Sequence of chain 1.C:
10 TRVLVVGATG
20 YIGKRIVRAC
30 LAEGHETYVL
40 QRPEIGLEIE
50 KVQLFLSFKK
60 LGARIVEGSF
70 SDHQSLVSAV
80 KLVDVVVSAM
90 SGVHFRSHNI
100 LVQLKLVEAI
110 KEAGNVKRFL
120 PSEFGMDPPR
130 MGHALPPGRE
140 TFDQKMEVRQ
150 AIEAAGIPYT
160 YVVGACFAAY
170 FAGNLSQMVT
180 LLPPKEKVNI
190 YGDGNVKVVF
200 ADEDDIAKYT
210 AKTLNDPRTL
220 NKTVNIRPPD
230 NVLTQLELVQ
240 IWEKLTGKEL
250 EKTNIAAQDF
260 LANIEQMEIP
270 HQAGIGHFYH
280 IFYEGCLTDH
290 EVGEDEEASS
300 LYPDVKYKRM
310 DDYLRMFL

Binding-site contacts:
Ligand atom CAY contacts residue THR179 of chain 1.D at 3.7 Å.
Ligand atom OAD contacts residue MET125 of chain 1.D at 3.1 Å.
Ligand atom OAE contacts residue MET177 of chain 1.D at 3.5 Å.
Ligand atom CAN contacts residue NDP1 of chain 1.L at 3.6 Å.
Ligand atom CAY contacts residue VAL178 of chain 1.D at 3.7 Å (hydrophobic).
Ligand atom CAK contacts residue HIS276 of chain 1.D at 3.8 Å.
Ligand atom CAL contacts residue VAL92 of chain 1.D at 3.6 Å (hydrophobic).
Ligand atom OAC contacts residue LEU46 of chain 1.C at 3.5 Å.
Ligand atom OAF contacts residue GLY124 of chain 1.D at 3.5 Å.
Ligand atom CAP contacts residue NDP1 of chain 1.L at 3.4 Å.
Ligand atom CAL contacts residue NDP1 of chain 1.L at 3.6 Å.
Ligand atom CAZ contacts residue MET125 of chain 1.D at 3.7 Å (hydrophobic).
Ligand atom OAC contacts residue MET177 of chain 1.D at 3.6 Å.
Ligand atom OAB contacts residue VAL92 of chain 1.D at 3.4 Å.
Ligand atom CAW contacts residue MET177 of chain 1.D at 3.6 Å (hydrophobic).
Ligand atom OAA contacts residue PHE277 of chain 1.D at 3.7 Å.
Ligand atom CAU contacts residue MET177 of chain 1.D at 3.8 Å (hydrophobic).
Ligand atom CAQ contacts residue GLY273 of chain 1.D at 3.8 Å.
Ligand atom CAR contacts residue HIS276 of chain 1.D at 3.9 Å.
Ligand atom OAF contacts residue MET125 of chain 1.D at 3.0 Å (h-bond).
Ligand atom CAQ contacts residue PHE94 of chain 1.D at 3.8 Å (hydrophobic).
Ligand atom CAZ contacts residue ILE280 of chain 1.D at 3.7 Å (hydrophobic).
Ligand atom CAZ contacts residue NDP1 of chain 1.L at 3.7 Å.
Ligand atom CAV contacts residue HIS276 of chain 1.D at 3.9 Å.
Ligand atom CAG contacts residue PHE94 of chain 1.D at 3.6 Å (hydrophobic).
Ligand atom CAY contacts residue ASN173 of chain 1.D at 3.3 Å.
Ligand atom CAY contacts residue TYR169 of chain 1.D at 3.5 Å (hydrophobic).
Ligand atom CAU contacts residue GLY273 of chain 1.D at 3.8 Å.
Ligand atom CAY contacts residue GLN176 of chain 1.D at 3.7 Å.
Ligand atom CAO contacts residue PHE277 of chain 1.D at 3.5 Å (hydrophobic).
Ligand atom OAD contacts residue GLY124 of chain 1.D at 3.6 Å.
Ligand atom OAB contacts residue NDP1 of chain 1.L at 3.3 Å.
Ligand atom OAE contacts residue LEU46 of chain 1.C at 3.9 Å.
Ligand atom CAJ contacts residue NDP1 of chain 1.L at 3.4 Å.
Ligand atom OAE contacts residue VAL178 of chain 1.D at 3.2 Å (h-bond).
Ligand atom OAA contacts residue PHE170 of chain 1.D at 3.2 Å.
Ligand atom OAC contacts residue VAL178 of chain 1.D at 3.0 Å (h-bond).
Ligand atom OAD contacts residue NDP1 of chain 1.L at 3.8 Å.
Ligand atom CAM contacts residue PHE277 of chain 1.D at 3.7 Å (hydrophobic).
Ligand atom CAT contacts residue NDP1 of chain 1.L at 3.7 Å.

This protein binds this small molecule.
Small molecule (SMILES): COc1cc([C@H]2OC[C@H]3[C@@H]2CO[C@@H]3c2ccc(O)c(OC)c2)ccc1O

Sequence of chain 1.D:
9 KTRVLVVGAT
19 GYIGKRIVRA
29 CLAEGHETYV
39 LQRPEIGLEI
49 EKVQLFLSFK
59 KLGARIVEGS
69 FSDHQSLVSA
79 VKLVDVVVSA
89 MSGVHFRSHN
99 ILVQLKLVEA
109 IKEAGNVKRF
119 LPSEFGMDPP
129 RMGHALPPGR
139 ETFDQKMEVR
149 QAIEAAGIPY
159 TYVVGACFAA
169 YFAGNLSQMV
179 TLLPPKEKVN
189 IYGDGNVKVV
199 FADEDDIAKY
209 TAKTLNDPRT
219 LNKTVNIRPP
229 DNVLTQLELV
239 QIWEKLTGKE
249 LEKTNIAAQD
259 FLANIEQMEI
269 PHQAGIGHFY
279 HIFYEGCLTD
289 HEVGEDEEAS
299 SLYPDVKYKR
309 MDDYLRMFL